Sequence of chain 33.C:
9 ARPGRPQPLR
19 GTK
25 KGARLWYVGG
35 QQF

Binding-site contacts:
Ligand atom O3' contacts residue ARG28 of chain 33.C at 3.5 Å (salt-bridge).
Ligand atom C2 contacts residue PHE212 of chain 33.A at 3.8 Å (hydrophobic).
Ligand atom P contacts residue DC1 of chain 33.H at 2.5 Å.
Ligand atom C5' contacts residue TYR31 of chain 33.C at 2.9 Å (hydrophobic).
Ligand atom C4 contacts residue GLU208 of chain 33.A at 3.4 Å.
Ligand atom N3 contacts residue GLU208 of chain 33.A at 2.7 Å (salt-bridge).
Ligand atom OP2 contacts residue ARG425 of chain 34.A at 3.8 Å.
Ligand atom C3' contacts residue DC1 of chain 33.E at 2.9 Å.
Ligand atom C6 contacts residue GLU208 of chain 33.A at 2.6 Å.
Ligand atom OP2 contacts residue THR423 of chain 34.A at 2.9 Å.
Ligand atom O4' contacts residue PHE212 of chain 33.A at 3.4 Å.
Ligand atom OP1 contacts residue GLY34 of chain 33.C at 3.8 Å.
Ligand atom N1 contacts residue GLU208 of chain 33.A at 1.5 Å (salt-bridge).
Ligand atom C4 contacts residue ARG425 of chain 34.A at 3.6 Å.
Ligand atom O3' contacts residue DC1 of chain 33.E at 3.3 Å.
Ligand atom N3 contacts residue ARG425 of chain 34.A at 3.1 Å (salt-bridge).
Ligand atom C5 contacts residue GLU208 of chain 33.A at 3.4 Å.
Ligand atom C1' contacts residue DC1 of chain 33.E at 3.6 Å.
Ligand atom O5' contacts residue TYR31 of chain 33.C at 3.4 Å (h-bond).
Ligand atom N6 contacts residue GLU208 of chain 33.A at 3.4 Å (salt-bridge).
Ligand atom C5' contacts residue DC1 of chain 33.H at 2.3 Å.
Ligand atom C2 contacts residue ARG425 of chain 34.A at 3.1 Å.
Ligand atom C2 contacts residue GLU208 of chain 33.A at 1.6 Å.
Ligand atom O5' contacts residue ARG425 of chain 34.A at 2.8 Å.
Ligand atom C5' contacts residue ARG28 of chain 33.C at 3.1 Å.
Ligand atom C4' contacts residue DC1 of chain 33.H at 2.8 Å.
Ligand atom C1' contacts residue ALA27 of chain 33.C at 3.8 Å (hydrophobic).
Ligand atom C2' contacts residue DC1 of chain 33.E at 2.2 Å.
Ligand atom O3' contacts residue ARG425 of chain 34.A at 3.8 Å.
Ligand atom P contacts residue ARG425 of chain 34.A at 3.5 Å.
Ligand atom OP1 contacts residue ARG28 of chain 33.C at 3.2 Å (salt-bridge).
Ligand atom O3' contacts residue THR423 of chain 34.A at 3.8 Å.
Ligand atom O5' contacts residue ARG28 of chain 33.C at 3.4 Å.
Ligand atom OP2 contacts residue ASP426 of chain 34.A at 2.8 Å (salt-bridge).
Ligand atom OP2 contacts residue DC1 of chain 33.H at 2.0 Å.
Ligand atom N1 contacts residue ARG425 of chain 34.A at 3.6 Å (salt-bridge).
Ligand atom C1' contacts residue PHE212 of chain 33.A at 3.5 Å (hydrophobic).
Ligand atom N3 contacts residue PHE212 of chain 33.A at 2.9 Å.
Ligand atom O5' contacts residue DC1 of chain 33.H at 2.6 Å.
Ligand atom O4' contacts residue ARG425 of chain 34.A at 3.7 Å.

Sequence of chain 33.A:
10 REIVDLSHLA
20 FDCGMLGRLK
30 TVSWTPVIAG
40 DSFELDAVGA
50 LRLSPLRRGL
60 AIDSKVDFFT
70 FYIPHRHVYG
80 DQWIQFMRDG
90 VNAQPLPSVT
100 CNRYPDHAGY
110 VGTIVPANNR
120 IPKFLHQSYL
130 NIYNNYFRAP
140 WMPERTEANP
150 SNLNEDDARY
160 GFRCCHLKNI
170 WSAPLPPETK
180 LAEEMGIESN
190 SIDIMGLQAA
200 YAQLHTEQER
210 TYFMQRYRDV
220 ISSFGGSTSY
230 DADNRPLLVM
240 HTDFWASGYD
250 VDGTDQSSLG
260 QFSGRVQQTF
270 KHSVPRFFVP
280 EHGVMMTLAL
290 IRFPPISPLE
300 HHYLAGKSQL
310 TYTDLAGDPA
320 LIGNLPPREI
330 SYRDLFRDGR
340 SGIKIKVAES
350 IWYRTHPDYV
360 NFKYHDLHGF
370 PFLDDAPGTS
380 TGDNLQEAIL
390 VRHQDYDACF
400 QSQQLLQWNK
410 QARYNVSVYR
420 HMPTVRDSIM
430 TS

Sequence of chain 34.A:
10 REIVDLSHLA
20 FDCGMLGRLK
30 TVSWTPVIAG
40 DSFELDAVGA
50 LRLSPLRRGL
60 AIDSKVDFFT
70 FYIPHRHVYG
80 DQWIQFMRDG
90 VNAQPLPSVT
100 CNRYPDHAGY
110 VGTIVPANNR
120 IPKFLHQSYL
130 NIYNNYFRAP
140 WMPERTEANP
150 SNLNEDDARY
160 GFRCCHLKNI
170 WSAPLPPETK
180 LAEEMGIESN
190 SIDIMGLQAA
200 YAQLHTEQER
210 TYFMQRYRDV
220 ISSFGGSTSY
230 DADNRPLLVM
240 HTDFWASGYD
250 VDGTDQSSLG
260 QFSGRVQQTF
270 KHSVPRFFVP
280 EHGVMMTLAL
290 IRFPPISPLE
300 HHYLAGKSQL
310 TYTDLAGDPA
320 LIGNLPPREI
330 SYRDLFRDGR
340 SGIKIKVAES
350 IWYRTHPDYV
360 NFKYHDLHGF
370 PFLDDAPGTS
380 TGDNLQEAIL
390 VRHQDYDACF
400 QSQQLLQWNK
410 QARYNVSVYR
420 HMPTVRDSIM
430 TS

A protein and the small-molecule ligand that binds it are described below.
Small molecule (SMILES): Nc1ncnc2c1N1CN2[C@H]2C[C@]3(OP3(O)(O)OC[C@H]3OCC[C@@H]3O[P](=O)(O)OC[C@H]3O[C@@H]1C[C@@H]3O)[C@@H](CO[P](=O)(O)O[C@H]1CCO[C@@H]1COP(=O)=O)O2